Sequence of chain 1.C:
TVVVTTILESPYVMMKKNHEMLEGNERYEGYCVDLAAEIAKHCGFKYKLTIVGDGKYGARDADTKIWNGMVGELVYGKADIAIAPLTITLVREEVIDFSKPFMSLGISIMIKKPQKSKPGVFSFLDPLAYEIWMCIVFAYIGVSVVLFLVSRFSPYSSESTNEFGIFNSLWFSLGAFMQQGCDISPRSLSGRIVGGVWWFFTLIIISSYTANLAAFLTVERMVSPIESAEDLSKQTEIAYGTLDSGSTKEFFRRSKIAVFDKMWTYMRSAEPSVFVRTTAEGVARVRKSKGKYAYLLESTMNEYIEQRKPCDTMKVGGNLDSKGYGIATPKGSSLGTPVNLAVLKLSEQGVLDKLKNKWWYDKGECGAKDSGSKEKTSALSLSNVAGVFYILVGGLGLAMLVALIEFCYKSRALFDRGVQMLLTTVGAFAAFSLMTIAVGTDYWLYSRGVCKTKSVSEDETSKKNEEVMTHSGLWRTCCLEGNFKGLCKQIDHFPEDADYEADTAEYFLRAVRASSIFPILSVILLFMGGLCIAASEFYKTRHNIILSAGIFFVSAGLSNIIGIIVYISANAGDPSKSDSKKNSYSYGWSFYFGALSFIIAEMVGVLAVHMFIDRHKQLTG

Binding-site contacts:
Ligand atom N contacts residue TYR723 of chain 1.C at 3.2 Å.
Ligand atom C contacts residue THR471 of chain 1.C at 3.6 Å.
Ligand atom CD contacts residue SER645 of chain 1.C at 4.0 Å.
Ligand atom CG contacts residue TYR441 of chain 1.C at 3.5 Å (hydrophobic).
Ligand atom CB contacts residue TYR441 of chain 1.C at 3.8 Å (hydrophobic).
Ligand atom N contacts residue GLU696 of chain 1.C at 3.8 Å.
Ligand atom CD contacts residue GLY644 of chain 1.C at 4.2 Å.
Ligand atom CA contacts residue GLU696 of chain 1.C at 3.8 Å.
Ligand atom OXT contacts residue GLY644 of chain 1.C at 3.7 Å.
Ligand atom N contacts residue PRO469 of chain 1.C at 3.5 Å (h-bond).
Ligand atom C contacts residue SER645 of chain 1.C at 3.6 Å.
Ligand atom C contacts residue TYR441 of chain 1.C at 3.7 Å (hydrophobic).
Ligand atom CB contacts residue MET699 of chain 1.C at 4.3 Å (hydrophobic).
Ligand atom C contacts residue PRO469 of chain 1.C at 3.9 Å (hydrophobic).
Ligand atom OE2 contacts residue THR646 of chain 1.C at 3.1 Å (h-bond).
Ligand atom OXT contacts residue ARG476 of chain 1.C at 3.1 Å (salt-bridge).
Ligand atom O contacts residue LEU470 of chain 1.C at 3.8 Å.
Ligand atom CB contacts residue GLU696 of chain 1.C at 4.0 Å.
Ligand atom CD contacts residue GLU696 of chain 1.C at 3.8 Å.
Ligand atom OXT contacts residue TYR441 of chain 1.C at 3.5 Å.
Ligand atom CA contacts residue SER645 of chain 1.C at 3.5 Å.
Ligand atom N contacts residue SER645 of chain 1.C at 4.1 Å.
Ligand atom O contacts residue ARG476 of chain 1.C at 3.6 Å.
Ligand atom CD contacts residue THR646 of chain 1.C at 3.3 Å.
Ligand atom C contacts residue ARG476 of chain 1.C at 3.9 Å.
Ligand atom O contacts residue THR471 of chain 1.C at 3.5 Å (h-bond).
Ligand atom N contacts residue THR471 of chain 1.C at 2.6 Å (h-bond).
Ligand atom CD contacts residue LEU641 of chain 1.C at 4.2 Å (hydrophobic).
Ligand atom CA contacts residue THR471 of chain 1.C at 3.3 Å.
Ligand atom OE2 contacts residue LEU641 of chain 1.C at 4.0 Å.
Ligand atom CA contacts residue PRO469 of chain 1.C at 4.2 Å (hydrophobic).
Ligand atom O contacts residue TYR441 of chain 1.C at 3.3 Å.
Ligand atom OE2 contacts residue SER645 of chain 1.C at 3.3 Å (h-bond).
Ligand atom OXT contacts residue SER645 of chain 1.C at 2.8 Å (h-bond).
Ligand atom CG contacts residue LEU641 of chain 1.C at 4.0 Å (hydrophobic).
Ligand atom CG contacts residue GLY644 of chain 1.C at 4.1 Å.
Ligand atom OE2 contacts residue GLY644 of chain 1.C at 3.3 Å.
Ligand atom OE1 contacts residue GLU696 of chain 1.C at 3.0 Å (salt-bridge).
Ligand atom OE1 contacts residue THR646 of chain 1.C at 2.8 Å (h-bond).
Ligand atom O contacts residue PRO469 of chain 1.C at 2.9 Å (h-bond).

This protein binds this small molecule.
Small molecule (SMILES): N[C@@H](CCC(=O)O)C(=O)O